This protein binds this small molecule.
Small molecule (SMILES): CC(=O)N[C@@H]1[C@@H](O)[C@H](O)[C@@H](CO)O[C@H]1O

Sequence of chain 1.B:
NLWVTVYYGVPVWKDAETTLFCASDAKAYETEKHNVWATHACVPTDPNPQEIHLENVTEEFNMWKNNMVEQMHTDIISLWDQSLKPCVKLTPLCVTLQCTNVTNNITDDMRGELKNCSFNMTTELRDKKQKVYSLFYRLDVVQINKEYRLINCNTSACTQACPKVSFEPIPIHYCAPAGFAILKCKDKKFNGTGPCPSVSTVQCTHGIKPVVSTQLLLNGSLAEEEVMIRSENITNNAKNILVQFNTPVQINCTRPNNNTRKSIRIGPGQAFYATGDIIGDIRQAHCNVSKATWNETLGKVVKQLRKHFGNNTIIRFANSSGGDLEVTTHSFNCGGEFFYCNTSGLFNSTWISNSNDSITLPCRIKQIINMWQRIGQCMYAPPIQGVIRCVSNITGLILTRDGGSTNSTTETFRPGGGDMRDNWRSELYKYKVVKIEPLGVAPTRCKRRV

Sequence of chain 1.A:
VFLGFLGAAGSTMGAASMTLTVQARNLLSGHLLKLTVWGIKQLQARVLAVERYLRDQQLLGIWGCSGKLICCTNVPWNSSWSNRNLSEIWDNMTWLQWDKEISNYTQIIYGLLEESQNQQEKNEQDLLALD

Binding-site contacts:
Ligand atom N2 contacts residue SER17 of chain 1.A at 3.9 Å.
Ligand atom C4 contacts residue ASN58 of chain 1.B at 4.2 Å.
Ligand atom O7 contacts residue GLU57 of chain 1.B at 4.0 Å.
Ligand atom C5 contacts residue ASN58 of chain 1.B at 3.7 Å.
Ligand atom O7 contacts residue ASN58 of chain 1.B at 4.0 Å.
Ligand atom C8 contacts residue SER17 of chain 1.A at 3.3 Å.
Ligand atom O5 contacts residue ASN58 of chain 1.B at 2.3 Å (h-bond).
Ligand atom C3 contacts residue ASN58 of chain 1.B at 3.8 Å.
Ligand atom C7 contacts residue GLU57 of chain 1.B at 4.1 Å.
Ligand atom C2 contacts residue ASN58 of chain 1.B at 2.5 Å.
Ligand atom N2 contacts residue ASN58 of chain 1.B at 3.0 Å (h-bond).
Ligand atom C8 contacts residue GLU57 of chain 1.B at 4.1 Å.
Ligand atom C7 contacts residue ASN58 of chain 1.B at 3.7 Å.
Ligand atom C7 contacts residue SER17 of chain 1.A at 4.2 Å.
Ligand atom C1 contacts residue ASN58 of chain 1.B at 1.4 Å.